The small molecule below binds the protein below.
Small molecule (SMILES): CC[C@H](C)[C@H](N)C(=O)N[C@@H](CO)C(=O)N[C@@H](CCC(=O)O)C(=O)N[C@H](C=O)C(C)C

Binding-site contacts:
Ligand atom CG1 contacts residue GLN3 of chain 53.E at 3.1 Å.
Ligand atom CG2 contacts residue ALA2 of chain 53.E at 3.9 Å (hydrophobic).
Ligand atom C contacts residue ALA2 of chain 53.E at 3.3 Å (hydrophobic).
Ligand atom CB contacts residue GLN3 of chain 53.E at 3.8 Å.
Ligand atom O contacts residue SER6 of chain 53.E at 4.1 Å.
Ligand atom CD contacts residue VAL4 of chain 53.E at 3.8 Å (hydrophobic).
Ligand atom N contacts residue VAL4 of chain 53.E at 2.8 Å (h-bond).
Ligand atom CG2 contacts residue GLN3 of chain 53.E at 3.3 Å.
Ligand atom OE1 contacts residue VAL4 of chain 53.E at 3.6 Å (h-bond).
Ligand atom O contacts residue SER5 of chain 53.E at 3.8 Å.
Ligand atom CD1 contacts residue VAL4 of chain 53.E at 3.9 Å (hydrophobic).
Ligand atom O contacts residue VAL4 of chain 53.E at 3.0 Å (h-bond).
Ligand atom O contacts residue GLN3 of chain 53.E at 3.4 Å (h-bond).
Ligand atom OE2 contacts residue ASN25 of chain 53.E at 3.4 Å (h-bond).
Ligand atom CB contacts residue VAL4 of chain 53.E at 3.9 Å (hydrophobic).
Ligand atom C contacts residue VAL4 of chain 53.E at 3.4 Å (hydrophobic).
Ligand atom N contacts residue VAL4 of chain 53.E at 4.1 Å.
Ligand atom CB contacts residue MYR1 of chain 52.H at 4.3 Å.
Ligand atom C contacts residue VAL4 of chain 53.E at 3.8 Å (hydrophobic).
Ligand atom N contacts residue ALA2 of chain 53.E at 4.3 Å.
Ligand atom CA contacts residue VAL4 of chain 53.E at 3.0 Å (hydrophobic).
Ligand atom CB contacts residue ALA2 of chain 53.E at 3.5 Å (hydrophobic).
Ligand atom O contacts residue ALA2 of chain 53.E at 4.0 Å.
Ligand atom CB contacts residue VAL4 of chain 53.E at 4.3 Å (hydrophobic).
Ligand atom CG contacts residue VAL4 of chain 53.E at 4.2 Å (hydrophobic).
Ligand atom CB contacts residue GLN3 of chain 53.E at 4.1 Å.
Ligand atom CA contacts residue ALA2 of chain 53.E at 3.0 Å (hydrophobic).
Ligand atom CG2 contacts residue MYR1 of chain 52.H at 3.7 Å.
Ligand atom C contacts residue GLN3 of chain 53.E at 4.3 Å.
Ligand atom CA contacts residue ALA2 of chain 53.E at 3.9 Å (hydrophobic).
Ligand atom OG contacts residue ALA2 of chain 53.E at 3.9 Å.
Ligand atom CG2 contacts residue VAL4 of chain 53.E at 3.8 Å (hydrophobic).
Ligand atom OG contacts residue GLN3 of chain 53.E at 3.0 Å (h-bond).
Ligand atom OE1 contacts residue SER5 of chain 53.E at 4.2 Å.
Ligand atom CA contacts residue VAL4 of chain 53.E at 4.0 Å (hydrophobic).
Ligand atom C contacts residue ALA2 of chain 53.E at 4.3 Å (hydrophobic).
Ligand atom N contacts residue ALA2 of chain 53.E at 2.8 Å (h-bond).
Ligand atom CG2 contacts residue SER5 of chain 53.E at 3.1 Å.
Ligand atom O contacts residue VAL4 of chain 53.E at 4.0 Å.
Ligand atom OE2 contacts residue VAL4 of chain 53.E at 4.1 Å.

Sequence of chain 53.E:
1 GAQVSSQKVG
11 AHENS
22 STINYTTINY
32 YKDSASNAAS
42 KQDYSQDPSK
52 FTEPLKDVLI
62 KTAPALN